Sequence of chain 2.A:
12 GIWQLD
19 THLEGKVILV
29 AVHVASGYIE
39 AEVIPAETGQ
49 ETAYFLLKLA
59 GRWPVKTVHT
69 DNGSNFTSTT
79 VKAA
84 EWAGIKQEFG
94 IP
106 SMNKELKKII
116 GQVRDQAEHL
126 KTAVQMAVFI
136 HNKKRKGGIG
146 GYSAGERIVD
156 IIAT

Sequence of chain 1.A:
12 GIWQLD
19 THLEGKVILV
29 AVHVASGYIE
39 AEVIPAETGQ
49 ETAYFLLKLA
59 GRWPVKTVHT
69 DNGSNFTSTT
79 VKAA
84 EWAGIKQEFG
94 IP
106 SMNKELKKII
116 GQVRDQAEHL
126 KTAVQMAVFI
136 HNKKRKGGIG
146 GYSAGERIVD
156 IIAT

This protein binds this small molecule.
Small molecule (SMILES): C#Cc1oc2ccc(C)cc2c1CC(=O)O

Binding-site contacts:
Ligand atom C07 contacts residue GLN48 of chain 2.A at 3.7 Å.
Ligand atom O06 contacts residue TYR52 of chain 2.A at 3.4 Å (h-bond).
Ligand atom C10 contacts residue THR127 of chain 1.A at 3.4 Å.
Ligand atom C04 contacts residue ALA82 of chain 2.A at 3.9 Å (hydrophobic).
Ligand atom C15 contacts residue THR78 of chain 2.A at 3.6 Å.
Ligand atom C09 contacts residue HIS124 of chain 1.A at 3.6 Å.
Ligand atom C07 contacts residue THR127 of chain 1.A at 3.1 Å.
Ligand atom O06 contacts residue THR127 of chain 1.A at 3.4 Å (h-bond).
Ligand atom C03 contacts residue ALA82 of chain 2.A at 3.5 Å (hydrophobic).
Ligand atom C05 contacts residue THR127 of chain 1.A at 3.4 Å.
Ligand atom C05 contacts residue ALA51 of chain 2.A at 4.0 Å (hydrophobic).
Ligand atom C16 contacts residue THR78 of chain 2.A at 3.7 Å.
Ligand atom C12 contacts residue THR127 of chain 1.A at 3.7 Å.
Ligand atom C12 contacts residue GLU123 of chain 1.A at 3.3 Å.
Ligand atom C02 contacts residue THR127 of chain 1.A at 4.0 Å.
Ligand atom C08 contacts residue HIS124 of chain 1.A at 4.0 Å.
Ligand atom C01 contacts residue MET131 of chain 1.A at 3.4 Å (hydrophobic).
Ligand atom C12 contacts residue HIS124 of chain 1.A at 3.8 Å.
Ligand atom C09 contacts residue GLN48 of chain 2.A at 3.6 Å.
Ligand atom C04 contacts residue LEU55 of chain 2.A at 3.6 Å (hydrophobic).
Ligand atom C08 contacts residue THR127 of chain 1.A at 3.4 Å.
Ligand atom C04 contacts residue ALA51 of chain 2.A at 3.8 Å (hydrophobic).
Ligand atom C01 contacts residue ALA82 of chain 2.A at 3.9 Å (hydrophobic).
Ligand atom C01 contacts residue ALA81 of chain 2.A at 3.9 Å (hydrophobic).
Ligand atom O14 contacts residue GLU123 of chain 1.A at 3.3 Å (salt-bridge).
Ligand atom C08 contacts residue TYR52 of chain 2.A at 3.9 Å (hydrophobic).
Ligand atom C10 contacts residue THR78 of chain 2.A at 3.6 Å.
Ligand atom C04 contacts residue THR127 of chain 1.A at 3.8 Å.
Ligand atom O06 contacts residue ALA51 of chain 2.A at 3.8 Å.
Ligand atom C03 contacts residue LEU55 of chain 2.A at 4.0 Å (hydrophobic).
Ligand atom C08 contacts residue GLN48 of chain 2.A at 3.4 Å.
Ligand atom O13 contacts residue GLU123 of chain 1.A at 2.8 Å (salt-bridge).
Ligand atom C11 contacts residue THR78 of chain 2.A at 3.8 Å.
Ligand atom C02 contacts residue MET131 of chain 1.A at 3.7 Å (hydrophobic).
Ligand atom C15 contacts residue THR127 of chain 1.A at 3.3 Å.
Ligand atom O13 contacts residue ALA122 of chain 1.A at 3.5 Å.
Ligand atom C16 contacts residue THR127 of chain 1.A at 3.6 Å.
Ligand atom O06 contacts residue GLN48 of chain 2.A at 3.7 Å.
Ligand atom O14 contacts residue THR127 of chain 1.A at 2.8 Å (h-bond).
Ligand atom O14 contacts residue HIS124 of chain 1.A at 2.9 Å (h-bond).